Binding-site contacts:
Ligand atom C5 contacts residue VAL134 of chain 1.D at 4.4 Å (hydrophobic).
Ligand atom O contacts residue LEU110 of chain 1.D at 4.2 Å.
Ligand atom C1 contacts residue VAL137 of chain 1.D at 4.0 Å (hydrophobic).
Ligand atom O contacts residue PHE71 of chain 1.D at 2.9 Å.
Ligand atom C5 contacts residue PHE103 of chain 1.D at 3.4 Å (hydrophobic).
Ligand atom C5 contacts residue LEU106 of chain 1.D at 4.5 Å (hydrophobic).
Ligand atom C5 contacts residue GLY107 of chain 1.D at 3.9 Å.
Ligand atom C3 contacts residue LEU141 of chain 1.D at 3.4 Å (hydrophobic).
Ligand atom C2 contacts residue LEU141 of chain 1.D at 3.9 Å (hydrophobic).
Ligand atom C6 contacts residue VAL137 of chain 1.D at 4.1 Å (hydrophobic).
Ligand atom C4 contacts residue LEU106 of chain 1.D at 3.8 Å (hydrophobic).
Ligand atom N contacts residue PHE71 of chain 1.D at 3.7 Å.
Ligand atom C5 contacts residue ALA138 of chain 1.D at 4.4 Å (hydrophobic).
Ligand atom C6 contacts residue VAL134 of chain 1.D at 4.4 Å (hydrophobic).
Ligand atom C1 contacts residue VAL67 of chain 1.D at 4.1 Å (hydrophobic).
Ligand atom N contacts residue VAL67 of chain 1.D at 4.0 Å.
Ligand atom C4 contacts residue PHE103 of chain 1.D at 3.8 Å (hydrophobic).
Ligand atom C2 contacts residue LEU106 of chain 1.D at 4.3 Å (hydrophobic).
Ligand atom C4 contacts residue LEU141 of chain 1.D at 3.9 Å (hydrophobic).
Ligand atom C2 contacts residue VAL67 of chain 1.D at 3.5 Å (hydrophobic).
Ligand atom N contacts residue LEU110 of chain 1.D at 4.0 Å.
Ligand atom N contacts residue VAL137 of chain 1.D at 4.3 Å.
Ligand atom C5 contacts residue VAL137 of chain 1.D at 4.5 Å (hydrophobic).
Ligand atom C2 contacts residue VAL137 of chain 1.D at 4.2 Å (hydrophobic).
Ligand atom C3 contacts residue LEU106 of chain 1.D at 3.6 Å (hydrophobic).
Ligand atom C3 contacts residue VAL67 of chain 1.D at 4.2 Å (hydrophobic).
Ligand atom O contacts residue VAL137 of chain 1.D at 4.0 Å.
Ligand atom C6 contacts residue GLY107 of chain 1.D at 4.0 Å.

Sequence of chain 1.D:
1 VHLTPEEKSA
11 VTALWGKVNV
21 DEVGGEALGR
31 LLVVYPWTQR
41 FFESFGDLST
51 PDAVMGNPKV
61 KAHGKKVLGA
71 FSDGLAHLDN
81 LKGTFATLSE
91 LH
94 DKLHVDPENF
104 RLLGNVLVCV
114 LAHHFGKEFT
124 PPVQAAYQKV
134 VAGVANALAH

A protein and the small-molecule ligand that binds it are described below.
Small molecule (SMILES): O=Nc1ccccc1